The small molecule below binds the protein below.
Small molecule (SMILES): CC(=O)N[C@@H]1[C@@H](O)[C@H](O)[C@@H](CO)O[C@H]1O

Sequence of chain 22.A:
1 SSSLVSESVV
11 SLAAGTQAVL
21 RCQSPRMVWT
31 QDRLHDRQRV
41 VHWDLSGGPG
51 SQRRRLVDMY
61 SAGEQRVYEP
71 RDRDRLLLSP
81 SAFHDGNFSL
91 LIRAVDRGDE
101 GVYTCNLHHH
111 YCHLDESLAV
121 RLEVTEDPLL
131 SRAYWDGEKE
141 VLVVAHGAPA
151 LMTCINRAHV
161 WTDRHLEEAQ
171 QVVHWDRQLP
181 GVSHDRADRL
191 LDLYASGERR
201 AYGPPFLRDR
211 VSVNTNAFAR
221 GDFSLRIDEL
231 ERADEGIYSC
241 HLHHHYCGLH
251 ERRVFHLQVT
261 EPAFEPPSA

Binding-site contacts:
Ligand atom O5 contacts residue ASN87 of chain 22.A at 2.4 Å (h-bond).
Ligand atom C1 contacts residue ASN87 of chain 22.A at 1.4 Å.
Ligand atom O7 contacts residue ASP85 of chain 22.A at 3.4 Å (salt-bridge).
Ligand atom O6 contacts residue LEU91 of chain 22.A at 4.1 Å.
Ligand atom C8 contacts residue ASN87 of chain 22.A at 4.3 Å.
Ligand atom C7 contacts residue ASN87 of chain 22.A at 3.1 Å.
Ligand atom N2 contacts residue ASN87 of chain 22.A at 2.8 Å (h-bond).
Ligand atom C2 contacts residue ASN87 of chain 22.A at 2.4 Å.
Ligand atom C5 contacts residue ASN87 of chain 22.A at 3.7 Å.
Ligand atom O7 contacts residue ASN87 of chain 22.A at 3.0 Å (h-bond).
Ligand atom O4 contacts residue LEU151 of chain 22.A at 4.1 Å.
Ligand atom C5 contacts residue LEU151 of chain 22.A at 4.1 Å (hydrophobic).
Ligand atom C6 contacts residue LEU91 of chain 22.A at 3.7 Å (hydrophobic).
Ligand atom C4 contacts residue ASN87 of chain 22.A at 4.2 Å.
Ligand atom C7 contacts residue ASP85 of chain 22.A at 4.4 Å.
Ligand atom C1 contacts residue SER89 of chain 22.A at 4.5 Å.
Ligand atom C3 contacts residue ASN87 of chain 22.A at 3.8 Å.
Ligand atom C6 contacts residue LEU151 of chain 22.A at 3.8 Å (hydrophobic).